Sequence of chain 2.B:
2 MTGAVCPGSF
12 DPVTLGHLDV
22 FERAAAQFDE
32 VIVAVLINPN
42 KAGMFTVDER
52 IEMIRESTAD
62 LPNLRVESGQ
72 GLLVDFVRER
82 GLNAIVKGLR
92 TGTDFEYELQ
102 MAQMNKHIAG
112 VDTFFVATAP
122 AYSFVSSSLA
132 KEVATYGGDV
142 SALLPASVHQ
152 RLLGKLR

Binding-site contacts:
Ligand atom O2A contacts residue PHE11 of chain 2.B at 2.8 Å (h-bond).
Ligand atom C6 contacts residue THR119 of chain 2.B at 3.7 Å.
Ligand atom O3' contacts residue PNS1 of chain 2.F at 2.7 Å (h-bond).
Ligand atom C2 contacts residue VAL21 of chain 2.B at 3.7 Å (hydrophobic).
Ligand atom PG contacts residue ARG91 of chain 2.B at 3.7 Å.
Ligand atom C8 contacts residue HIS18 of chain 2.B at 3.4 Å.
Ligand atom PB contacts residue HIS18 of chain 2.B at 3.7 Å.
Ligand atom N6 contacts residue GLY17 of chain 2.B at 3.7 Å.
Ligand atom N7 contacts residue ARG91 of chain 2.B at 3.1 Å (salt-bridge).
Ligand atom C2' contacts residue GLY89 of chain 2.B at 3.5 Å.
Ligand atom C8 contacts residue ARG91 of chain 2.B at 3.5 Å.
Ligand atom O1B contacts residue HIS18 of chain 2.B at 2.9 Å (h-bond).
Ligand atom O3B contacts residue ARG91 of chain 2.B at 3.8 Å.
Ligand atom N7 contacts residue VAL126 of chain 2.B at 3.5 Å (h-bond).
Ligand atom O1B contacts residue SER127 of chain 2.B at 3.4 Å.
Ligand atom O1G contacts residue SER127 of chain 2.B at 3.6 Å.
Ligand atom O2A contacts residue SER10 of chain 2.B at 2.9 Å (h-bond).
Ligand atom N6 contacts residue TYR123 of chain 2.B at 2.8 Å (h-bond).
Ligand atom N6 contacts residue THR119 of chain 2.B at 3.7 Å.
Ligand atom C6 contacts residue ARG91 of chain 2.B at 3.5 Å.
Ligand atom O4' contacts residue HIS18 of chain 2.B at 3.2 Å.
Ligand atom O2B contacts residue SER127 of chain 2.B at 3.0 Å.
Ligand atom O1G contacts residue ARG91 of chain 2.B at 2.6 Å (salt-bridge).
Ligand atom PB contacts residue SER128 of chain 2.B at 3.4 Å.
Ligand atom N6 contacts residue ARG91 of chain 2.B at 3.7 Å.
Ligand atom PA contacts residue HIS18 of chain 2.B at 3.7 Å.
Ligand atom N1 contacts residue THR119 of chain 2.B at 3.0 Å (h-bond).
Ligand atom O2A contacts residue GLY9 of chain 2.B at 3.7 Å.
Ligand atom O1B contacts residue SER128 of chain 2.B at 3.0 Å (h-bond).
Ligand atom O2B contacts residue SER128 of chain 2.B at 2.7 Å (h-bond).
Ligand atom N3 contacts residue GLY89 of chain 2.B at 3.4 Å.
Ligand atom C3A contacts residue SER128 of chain 2.B at 3.2 Å.
Ligand atom C2 contacts residue THR119 of chain 2.B at 3.8 Å.
Ligand atom O2' contacts residue GLY89 of chain 2.B at 2.7 Å (h-bond).
Ligand atom O5' contacts residue HIS18 of chain 2.B at 3.0 Å (h-bond).
Ligand atom C3A contacts residue HIS18 of chain 2.B at 3.5 Å.
Ligand atom N3 contacts residue VAL21 of chain 2.B at 3.8 Å.
Ligand atom N6 contacts residue VAL126 of chain 2.B at 3.1 Å (h-bond).
Ligand atom C5 contacts residue ARG91 of chain 2.B at 3.5 Å.
Ligand atom O2B contacts residue SER129 of chain 2.B at 3.5 Å (h-bond).

The small molecule below binds the protein below.
Small molecule (SMILES): Nc1ncnc2c1ncn2[C@@H]1O[C@H](CO[P](=O)(O)C[P](=O)(O)OP(=O)(O)O)[C@@H](O)[C@H]1O